Sequence of chain 1.D:
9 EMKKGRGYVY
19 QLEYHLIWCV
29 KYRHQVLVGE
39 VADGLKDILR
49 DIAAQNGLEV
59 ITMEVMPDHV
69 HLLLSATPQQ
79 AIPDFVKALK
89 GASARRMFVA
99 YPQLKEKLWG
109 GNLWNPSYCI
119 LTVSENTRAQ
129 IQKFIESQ

Sequence of chain 1.A:
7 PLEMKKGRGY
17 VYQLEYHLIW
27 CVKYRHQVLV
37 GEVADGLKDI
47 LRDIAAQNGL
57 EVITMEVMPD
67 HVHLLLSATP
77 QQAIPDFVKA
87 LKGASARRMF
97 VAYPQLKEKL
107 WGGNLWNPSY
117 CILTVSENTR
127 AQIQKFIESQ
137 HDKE

Binding-site contacts:
Ligand atom C4' contacts residue ARG31 of chain 1.D at 3.5 Å.
Ligand atom C2 contacts residue TRP107 of chain 1.D at 3.4 Å (hydrophobic).
Ligand atom C5' contacts residue ARG31 of chain 1.D at 3.5 Å.
Ligand atom C1' contacts residue CYS117 of chain 1.D at 3.7 Å (hydrophobic).
Ligand atom C2' contacts residue TYR30 of chain 1.D at 3.6 Å (hydrophobic).
Ligand atom C6 contacts residue TYR30 of chain 1.D at 3.6 Å (hydrophobic).
Ligand atom N3 contacts residue LYS105 of chain 1.D at 2.9 Å (salt-bridge).
Ligand atom O4 contacts residue LEU106 of chain 1.D at 3.6 Å.
Ligand atom O4' contacts residue TYR30 of chain 1.D at 3.7 Å.
Ligand atom O3' contacts residue LEU8 of chain 1.A at 3.5 Å.
Ligand atom O4' contacts residue ARG31 of chain 1.D at 2.9 Å (salt-bridge).
Ligand atom O2 contacts residue TRP107 of chain 1.D at 3.7 Å.
Ligand atom C5 contacts residue TYR30 of chain 1.D at 3.3 Å (hydrophobic).
Ligand atom OP1 contacts residue GLN136 of chain 1.A at 2.6 Å (h-bond).
Ligand atom O4' contacts residue ARG31 of chain 1.D at 3.2 Å (salt-bridge).
Ligand atom O3' contacts residue HIS67 of chain 1.D at 3.5 Å (h-bond).
Ligand atom C4 contacts residue TYR30 of chain 1.D at 3.4 Å (hydrophobic).
Ligand atom C7 contacts residue TYR30 of chain 1.D at 3.3 Å (hydrophobic).
Ligand atom C4 contacts residue TRP107 of chain 1.D at 3.4 Å (hydrophobic).
Ligand atom O2 contacts residue ARG31 of chain 1.D at 3.0 Å (salt-bridge).
Ligand atom C4' contacts residue TYR30 of chain 1.D at 3.5 Å (hydrophobic).
Ligand atom C2 contacts residue LYS105 of chain 1.D at 3.6 Å.
Ligand atom C1' contacts residue ARG31 of chain 1.D at 3.6 Å.
Ligand atom N7 contacts residue MET10 of chain 1.A at 3.4 Å.
Ligand atom O3' contacts residue CD1 of chain 1.P at 3.5 Å.
Ligand atom P contacts residue CD1 of chain 1.P at 3.5 Å.
Ligand atom O3' contacts residue TYR30 of chain 1.D at 3.5 Å (h-bond).
Ligand atom OP1 contacts residue HIS69 of chain 1.D at 3.3 Å (h-bond).
Ligand atom N3 contacts residue TYR30 of chain 1.D at 3.6 Å.
Ligand atom N3 contacts residue TRP107 of chain 1.D at 3.4 Å.
Ligand atom O5' contacts residue HIS69 of chain 1.D at 3.3 Å.
Ligand atom C5 contacts residue TRP107 of chain 1.D at 3.7 Å (hydrophobic).
Ligand atom N3 contacts residue CYS117 of chain 1.D at 3.5 Å (h-bond).
Ligand atom O4 contacts residue GLY108 of chain 1.D at 3.0 Å (h-bond).
Ligand atom O2 contacts residue HIS32 of chain 1.D at 3.2 Å.
Ligand atom O4 contacts residue TRP107 of chain 1.D at 2.9 Å (h-bond).
Ligand atom O2 contacts residue CYS27 of chain 1.D at 3.3 Å (h-bond).
Ligand atom O2 contacts residue LYS105 of chain 1.D at 3.5 Å (salt-bridge).
Ligand atom OP1 contacts residue CD1 of chain 1.P at 2.3 Å.
Ligand atom N3 contacts residue ARG31 of chain 1.D at 2.9 Å (salt-bridge).

A small-molecule ligand and the protein it binds are described below.
Small molecule (SMILES): Cc1cn([C@H]2C[C@H](O[P](=O)(O)OC[C@H]3O[C@@H](n4cc(C)c(=O)[nH]c4=O)C[C@@H]3O[P](=O)(O)OC[C@H]3O[C@@H](n4cnc5c(=O)nc(N)[nH]c54)C[C@@H]3O[P](=O)(O)OC[C@H]3O[C@@H](n4cnc5c(N)ncnc54)C[C@@H]3O[P](=O)(O)OC[C@H]3O[C@@H](n4cc(C)c(=O)[nH]c4=O)C[C@@H]3O[P](=O)(O)OC[C@H]3O[C@@H](n4cnc5c(=O)nc(N)[nH]c54)C[C@@H]3O)[C@@H](CO)O2)c(=O)[nH]c1=O